The small molecule below binds the protein below.
Small molecule (SMILES): O=C(O)COP(=O)(O)O

Binding-site contacts:
Ligand atom O3P contacts residue ILE172 of chain 1.B at 3.4 Å.
Ligand atom O4P contacts residue GLY173 of chain 1.B at 3.9 Å.
Ligand atom O3P contacts residue GLY212 of chain 1.B at 3.6 Å.
Ligand atom C2 contacts residue LYS13 of chain 1.B at 4.2 Å.
Ligand atom P contacts residue GLY235 of chain 1.B at 3.8 Å.
Ligand atom O4P contacts residue LYS13 of chain 1.B at 4.2 Å.
Ligand atom O1 contacts residue LEU232 of chain 1.B at 3.9 Å.
Ligand atom P contacts residue GLY234 of chain 1.B at 3.6 Å.
Ligand atom O1P contacts residue GLY234 of chain 1.B at 3.5 Å.
Ligand atom O2P contacts residue GLY234 of chain 1.B at 2.8 Å (h-bond).
Ligand atom C1 contacts residue HIS95 of chain 1.B at 3.7 Å.
Ligand atom O1P contacts residue LYS13 of chain 1.B at 3.3 Å (salt-bridge).
Ligand atom O3P contacts residue GLY173 of chain 1.B at 2.9 Å (h-bond).
Ligand atom O4P contacts residue GLY235 of chain 1.B at 2.8 Å (h-bond).
Ligand atom C1 contacts residue ILE172 of chain 1.B at 3.7 Å (hydrophobic).
Ligand atom C1 contacts residue LYS13 of chain 1.B at 3.8 Å.
Ligand atom O2 contacts residue HIS95 of chain 1.B at 2.7 Å (h-bond).
Ligand atom O3P contacts residue ALA171 of chain 1.B at 3.7 Å.
Ligand atom C2 contacts residue GLY211 of chain 1.B at 4.2 Å.
Ligand atom O2P contacts residue GLY235 of chain 1.B at 3.6 Å.
Ligand atom O1 contacts residue ILE172 of chain 1.B at 3.6 Å.
Ligand atom O2 contacts residue ILE172 of chain 1.B at 3.8 Å.
Ligand atom O2P contacts residue VAL233 of chain 1.B at 3.9 Å.
Ligand atom O2 contacts residue GLU167 of chain 1.B at 3.3 Å (salt-bridge).
Ligand atom C2 contacts residue LEU232 of chain 1.B at 4.0 Å (hydrophobic).
Ligand atom O3P contacts residue SER213 of chain 1.B at 2.7 Å (h-bond).
Ligand atom O2 contacts residue LYS13 of chain 1.B at 2.8 Å (salt-bridge).
Ligand atom C2 contacts residue GLY212 of chain 1.B at 3.6 Å.
Ligand atom O1 contacts residue GLU167 of chain 1.B at 2.5 Å (salt-bridge).
Ligand atom O1 contacts residue HIS95 of chain 1.B at 3.9 Å.
Ligand atom C2 contacts residue GLY234 of chain 1.B at 4.1 Å.
Ligand atom P contacts residue SER213 of chain 1.B at 3.7 Å.
Ligand atom O1 contacts residue GLY212 of chain 1.B at 4.2 Å.
Ligand atom O2P contacts residue SER213 of chain 1.B at 3.6 Å.
Ligand atom C2 contacts residue ILE172 of chain 1.B at 4.0 Å (hydrophobic).
Ligand atom O1 contacts residue GLY211 of chain 1.B at 4.0 Å.
Ligand atom O1P contacts residue ILE172 of chain 1.B at 3.7 Å.
Ligand atom P contacts residue GLY173 of chain 1.B at 3.9 Å.
Ligand atom C1 contacts residue GLU167 of chain 1.B at 3.2 Å.
Ligand atom O4P contacts residue GLY234 of chain 1.B at 3.4 Å.

Sequence of chain 1.B:
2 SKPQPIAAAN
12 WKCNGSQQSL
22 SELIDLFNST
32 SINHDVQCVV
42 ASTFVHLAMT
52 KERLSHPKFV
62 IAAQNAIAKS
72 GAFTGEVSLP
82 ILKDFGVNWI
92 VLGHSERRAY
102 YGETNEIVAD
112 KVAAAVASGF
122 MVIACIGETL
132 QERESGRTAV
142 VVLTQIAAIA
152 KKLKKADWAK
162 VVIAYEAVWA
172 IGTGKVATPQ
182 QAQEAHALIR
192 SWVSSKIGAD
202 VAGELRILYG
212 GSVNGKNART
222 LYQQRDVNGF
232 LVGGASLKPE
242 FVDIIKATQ